Sequence of chain 1.B:
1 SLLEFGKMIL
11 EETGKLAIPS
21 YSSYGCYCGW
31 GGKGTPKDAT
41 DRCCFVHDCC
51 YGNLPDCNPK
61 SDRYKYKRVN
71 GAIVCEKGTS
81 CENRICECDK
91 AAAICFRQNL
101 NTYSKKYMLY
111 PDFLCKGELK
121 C

This protein binds this small molecule.
Small molecule (SMILES): O=P(O)(O)OC[C@H](O)CO

Binding-site contacts:
Ligand atom P contacts residue PHE5 of chain 1.B at 4.4 Å.
Ligand atom O1 contacts residue ASP48 of chain 1.B at 3.2 Å (salt-bridge).
Ligand atom C3 contacts residue PHE5 of chain 1.B at 4.5 Å (hydrophobic).
Ligand atom O1P contacts residue TYR21 of chain 1.B at 3.4 Å (h-bond).
Ligand atom C3 contacts residue CYS44 of chain 1.B at 3.9 Å (hydrophobic).
Ligand atom O2P contacts residue GLY29 of chain 1.B at 4.4 Å.
Ligand atom O1P contacts residue PHE5 of chain 1.B at 4.0 Å.
Ligand atom O4P contacts residue LEU2 of chain 1.B at 4.4 Å.
Ligand atom C3 contacts residue CYS28 of chain 1.B at 4.0 Å (hydrophobic).
Ligand atom P contacts residue TYR21 of chain 1.B at 3.8 Å.
Ligand atom O3P contacts residue ALA17 of chain 1.B at 3.7 Å.
Ligand atom O1 contacts residue HIS47 of chain 1.B at 3.2 Å (h-bond).
Ligand atom O1 contacts residue GLY29 of chain 1.B at 4.4 Å.
Ligand atom C2 contacts residue CYS28 of chain 1.B at 3.9 Å (hydrophobic).
Ligand atom C2 contacts residue TYR27 of chain 1.B at 4.0 Å (hydrophobic).
Ligand atom O3P contacts residue TYR21 of chain 1.B at 3.2 Å (h-bond).
Ligand atom O1 contacts residue TYR27 of chain 1.B at 4.2 Å.
Ligand atom O2 contacts residue CYS28 of chain 1.B at 4.4 Å.
Ligand atom O2P contacts residue TRP30 of chain 1.B at 3.6 Å.
Ligand atom O1 contacts residue CYS44 of chain 1.B at 3.3 Å (h-bond).
Ligand atom C1 contacts residue HIS47 of chain 1.B at 3.1 Å.
Ligand atom O4P contacts residue ALA17 of chain 1.B at 4.5 Å.
Ligand atom O3P contacts residue SER22 of chain 1.B at 3.8 Å.
Ligand atom C3 contacts residue TYR21 of chain 1.B at 3.6 Å (hydrophobic).
Ligand atom C3 contacts residue PHE96 of chain 1.B at 4.4 Å (hydrophobic).
Ligand atom C2 contacts residue CYS44 of chain 1.B at 4.0 Å (hydrophobic).
Ligand atom O4P contacts residue PHE5 of chain 1.B at 3.6 Å.
Ligand atom O2 contacts residue GLY29 of chain 1.B at 3.2 Å (h-bond).
Ligand atom O4P contacts residue ILE9 of chain 1.B at 4.3 Å.
Ligand atom C3 contacts residue GLY29 of chain 1.B at 3.9 Å.
Ligand atom C1 contacts residue CYS44 of chain 1.B at 3.8 Å (hydrophobic).
Ligand atom C2 contacts residue GLY29 of chain 1.B at 3.3 Å.